Binding-site contacts:
Ligand atom C2 contacts residue LYS488 of chain 1.A at 3.8 Å.
Ligand atom O2 contacts residue ASP529 of chain 1.A at 3.8 Å.
Ligand atom C3 contacts residue ASP529 of chain 1.A at 3.4 Å.
Ligand atom C5 contacts residue LYS646 of chain 1.A at 4.4 Å.
Ligand atom C1 contacts residue ALA650 of chain 1.A at 4.1 Å (hydrophobic).
Ligand atom O6 contacts residue LYS646 of chain 1.A at 3.3 Å (salt-bridge).
Ligand atom O1 contacts residue ALA650 of chain 1.A at 3.3 Å.
Ligand atom O2 contacts residue LYS488 of chain 1.A at 3.0 Å (salt-bridge).
Ligand atom O3 contacts residue TYR484 of chain 1.A at 4.4 Å.
Ligand atom C2 contacts residue TYR484 of chain 1.A at 4.0 Å (hydrophobic).
Ligand atom C3 contacts residue LYS488 of chain 1.A at 3.5 Å.
Ligand atom C2 contacts residue ASP529 of chain 1.A at 3.3 Å.
Ligand atom O6 contacts residue ARG531 of chain 1.A at 3.1 Å.
Ligand atom O5 contacts residue LYS646 of chain 1.A at 3.5 Å.
Ligand atom O3 contacts residue ILE525 of chain 1.A at 3.9 Å.
Ligand atom C6 contacts residue LYS646 of chain 1.A at 4.4 Å.
Ligand atom O3 contacts residue ASP529 of chain 1.A at 2.7 Å (salt-bridge).
Ligand atom O1 contacts residue LYS646 of chain 1.A at 3.8 Å.
Ligand atom C6 contacts residue ARG531 of chain 1.A at 3.8 Å.
Ligand atom C1 contacts residue LYS646 of chain 1.A at 4.0 Å.
Ligand atom O4 contacts residue ASP529 of chain 1.A at 4.2 Å.
Ligand atom C4 contacts residue ASP529 of chain 1.A at 3.8 Å.
Ligand atom O2 contacts residue TYR484 of chain 1.A at 3.9 Å.
Ligand atom O3 contacts residue LYS488 of chain 1.A at 2.6 Å (salt-bridge).
Ligand atom O6 contacts residue ASP529 of chain 1.A at 3.5 Å (salt-bridge).
Ligand atom C2 contacts residue LYS646 of chain 1.A at 4.2 Å.
Ligand atom O2 contacts residue ALA650 of chain 1.A at 3.9 Å.

Sequence of chain 1.A:
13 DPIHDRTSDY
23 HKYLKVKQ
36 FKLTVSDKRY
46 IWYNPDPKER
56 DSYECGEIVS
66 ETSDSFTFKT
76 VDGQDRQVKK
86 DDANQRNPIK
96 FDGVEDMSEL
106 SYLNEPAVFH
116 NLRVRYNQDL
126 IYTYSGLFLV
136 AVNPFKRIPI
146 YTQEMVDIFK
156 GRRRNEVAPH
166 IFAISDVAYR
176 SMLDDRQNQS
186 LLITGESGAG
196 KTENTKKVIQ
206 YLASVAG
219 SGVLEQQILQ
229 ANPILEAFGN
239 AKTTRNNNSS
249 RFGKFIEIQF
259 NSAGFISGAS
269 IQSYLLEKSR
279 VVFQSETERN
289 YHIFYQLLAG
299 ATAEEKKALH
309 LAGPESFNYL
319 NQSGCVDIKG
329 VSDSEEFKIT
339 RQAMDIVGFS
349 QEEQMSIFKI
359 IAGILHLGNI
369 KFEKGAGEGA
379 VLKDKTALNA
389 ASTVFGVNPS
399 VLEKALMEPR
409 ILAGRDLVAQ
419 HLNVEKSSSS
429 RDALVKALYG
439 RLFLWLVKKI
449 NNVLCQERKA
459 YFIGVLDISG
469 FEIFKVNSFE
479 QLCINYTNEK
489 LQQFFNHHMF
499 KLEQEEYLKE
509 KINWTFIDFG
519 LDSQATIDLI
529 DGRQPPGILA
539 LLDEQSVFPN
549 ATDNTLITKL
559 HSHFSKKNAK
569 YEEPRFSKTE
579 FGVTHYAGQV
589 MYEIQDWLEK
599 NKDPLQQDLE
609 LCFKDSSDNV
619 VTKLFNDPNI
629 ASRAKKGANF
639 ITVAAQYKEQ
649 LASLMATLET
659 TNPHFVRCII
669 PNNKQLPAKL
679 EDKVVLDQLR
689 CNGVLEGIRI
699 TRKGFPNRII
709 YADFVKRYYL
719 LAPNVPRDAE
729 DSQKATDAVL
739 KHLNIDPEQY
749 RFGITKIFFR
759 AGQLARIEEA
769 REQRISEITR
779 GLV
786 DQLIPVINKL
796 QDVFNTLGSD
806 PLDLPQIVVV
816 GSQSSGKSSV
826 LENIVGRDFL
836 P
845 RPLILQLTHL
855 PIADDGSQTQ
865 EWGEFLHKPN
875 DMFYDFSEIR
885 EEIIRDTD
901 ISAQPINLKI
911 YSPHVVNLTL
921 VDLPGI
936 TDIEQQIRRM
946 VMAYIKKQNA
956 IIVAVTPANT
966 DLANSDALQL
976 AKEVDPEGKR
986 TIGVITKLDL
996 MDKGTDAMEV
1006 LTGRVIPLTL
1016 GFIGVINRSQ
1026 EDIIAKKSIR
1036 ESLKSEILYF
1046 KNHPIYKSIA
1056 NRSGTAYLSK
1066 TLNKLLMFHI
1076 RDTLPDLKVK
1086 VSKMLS

This protein binds this small molecule.
Small molecule (SMILES): OC[C@H]1O[C@@H](O)[C@H](O)[C@@H](O)[C@@H]1O